A small-molecule ligand and the protein it binds are described below.
Small molecule (SMILES): [O][Cu]12([O])<-n3ccccc3CCN->1(CCNC(=O)CCCC[C@@H]1SC[C@@H]3NC(=O)N[C@@H]31)CCc1ccccn->21

Sequence of chain 2.A:
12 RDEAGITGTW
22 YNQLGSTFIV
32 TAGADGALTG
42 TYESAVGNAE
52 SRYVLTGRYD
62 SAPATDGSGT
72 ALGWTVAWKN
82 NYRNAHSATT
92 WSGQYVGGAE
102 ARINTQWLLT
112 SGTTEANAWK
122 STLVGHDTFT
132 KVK

Sequence of chain 4.A:
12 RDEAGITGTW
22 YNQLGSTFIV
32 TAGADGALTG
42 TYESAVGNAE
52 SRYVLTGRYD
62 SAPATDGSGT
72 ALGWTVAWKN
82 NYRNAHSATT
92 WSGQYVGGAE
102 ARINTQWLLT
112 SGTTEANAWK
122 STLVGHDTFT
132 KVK

Binding-site contacts:
Ligand atom C20 contacts residue SER112 of chain 2.A at 3.4 Å.
Ligand atom N1 contacts residue ASP128 of chain 2.A at 2.8 Å (salt-bridge).
Ligand atom C18 contacts residue GOL1 of chain 2.C at 3.5 Å.
Ligand atom N3 contacts residue SER88 of chain 2.A at 2.9 Å (h-bond).
Ligand atom C26 contacts residue SER112 of chain 2.A at 3.7 Å.
Ligand atom O1 contacts residue TYR43 of chain 2.A at 2.6 Å (h-bond).
Ligand atom C7 contacts residue LEU110 of chain 2.A at 3.7 Å (hydrophobic).
Ligand atom O2 contacts residue ASN49 of chain 2.A at 2.9 Å (h-bond).
Ligand atom C5 contacts residue TRP120 of chain 4.A at 3.6 Å (hydrophobic).
Ligand atom C1 contacts residue LEU25 of chain 2.A at 3.6 Å (hydrophobic).
Ligand atom C1 contacts residue TYR43 of chain 2.A at 3.5 Å (hydrophobic).
Ligand atom C8 contacts residue TRP79 of chain 2.A at 3.8 Å (hydrophobic).
Ligand atom O3 contacts residue ASN49 of chain 2.A at 3.7 Å.
Ligand atom C2 contacts residue ASP128 of chain 2.A at 3.8 Å.
Ligand atom C1 contacts residue ASN23 of chain 2.A at 3.7 Å.
Ligand atom C19 contacts residue ASN49 of chain 2.A at 3.8 Å.
Ligand atom C1 contacts residue ASP128 of chain 2.A at 3.7 Å.
Ligand atom C4 contacts residue TRP120 of chain 4.A at 3.7 Å (hydrophobic).
Ligand atom C1 contacts residue SER27 of chain 2.A at 3.6 Å.
Ligand atom C9 contacts residue TRP79 of chain 2.A at 3.5 Å (hydrophobic).
Ligand atom C4 contacts residue VAL47 of chain 2.A at 3.8 Å (hydrophobic).
Ligand atom C22 contacts residue SER112 of chain 2.A at 3.6 Å.
Ligand atom C19 contacts residue GOL1 of chain 2.C at 3.4 Å.
Ligand atom C10 contacts residue ASN49 of chain 2.A at 3.7 Å.
Ligand atom C7 contacts residue TRP79 of chain 2.A at 3.8 Å (hydrophobic).
Ligand atom N2 contacts residue SER45 of chain 2.A at 3.0 Å (h-bond).
Ligand atom C9 contacts residue ASN49 of chain 2.A at 3.5 Å.
Ligand atom C6 contacts residue VAL47 of chain 2.A at 3.7 Å (hydrophobic).
Ligand atom C11 contacts residue SER88 of chain 2.A at 3.7 Å.
Ligand atom O1 contacts residue ASN23 of chain 2.A at 3.0 Å (h-bond).
Ligand atom N1 contacts residue LEU25 of chain 2.A at 3.7 Å.
Ligand atom S1 contacts residue TRP92 of chain 2.A at 3.7 Å.
Ligand atom S1 contacts residue THR90 of chain 2.A at 3.3 Å (h-bond).
Ligand atom C6 contacts residue SER45 of chain 2.A at 3.5 Å.
Ligand atom C2 contacts residue TRP108 of chain 2.A at 3.7 Å (hydrophobic).
Ligand atom N2 contacts residue VAL47 of chain 2.A at 3.7 Å.
Ligand atom S1 contacts residue TRP79 of chain 2.A at 3.6 Å.
Ligand atom O1 contacts residue SER27 of chain 2.A at 2.6 Å (h-bond).
Ligand atom C3 contacts residue TRP108 of chain 2.A at 3.3 Å (hydrophobic).
Ligand atom O2 contacts residue GLY48 of chain 2.A at 3.6 Å.